Binding-site contacts:
Ligand atom C13 contacts residue GLN244 of chain 1.A at 3.7 Å.
Ligand atom O2 contacts residue ALA135 of chain 1.A at 3.9 Å.
Ligand atom O2 contacts residue HIS173 of chain 1.A at 2.9 Å (h-bond).
Ligand atom C12 contacts residue VAL134 of chain 1.A at 3.7 Å (hydrophobic).
Ligand atom C2 contacts residue SER215 of chain 1.A at 4.1 Å.
Ligand atom O3 contacts residue ILE236 of chain 1.A at 3.8 Å.
Ligand atom C5 contacts residue NAP1 of chain 1.D at 3.5 Å.
Ligand atom O5 contacts residue HIS173 of chain 1.A at 3.6 Å.
Ligand atom C12 contacts residue GLN244 of chain 1.A at 3.5 Å.
Ligand atom C11 contacts residue VAL134 of chain 1.A at 3.7 Å (hydrophobic).
Ligand atom O4 contacts residue NAP1 of chain 1.D at 3.5 Å (h-bond).
Ligand atom C8 contacts residue SER133 of chain 1.A at 2.9 Å.
Ligand atom O2 contacts residue SER133 of chain 1.A at 2.5 Å (h-bond).
Ligand atom C3 contacts residue NAP1 of chain 1.D at 3.6 Å.
Ligand atom C2 contacts residue NAP1 of chain 1.D at 3.4 Å.
Ligand atom O3 contacts residue GLN244 of chain 1.A at 3.0 Å (h-bond).
Ligand atom C2 contacts residue ASP218 of chain 1.A at 3.5 Å.
Ligand atom C13 contacts residue ILE236 of chain 1.A at 4.1 Å (hydrophobic).
Ligand atom O4 contacts residue SER215 of chain 1.A at 2.9 Å.
Ligand atom C7 contacts residue HIS173 of chain 1.A at 3.8 Å.
Ligand atom O2 contacts residue NAP1 of chain 1.D at 3.8 Å.
Ligand atom C7 contacts residue SER133 of chain 1.A at 3.0 Å.
Ligand atom C6 contacts residue NAP1 of chain 1.D at 3.8 Å.
Ligand atom O1 contacts residue ILE202 of chain 1.A at 4.1 Å.
Ligand atom C14 contacts residue VAL134 of chain 1.A at 4.0 Å (hydrophobic).
Ligand atom C11 contacts residue ILE236 of chain 1.A at 3.9 Å (hydrophobic).
Ligand atom C15 contacts residue VAL134 of chain 1.A at 4.0 Å (hydrophobic).
Ligand atom C4 contacts residue NAP1 of chain 1.D at 3.6 Å.
Ligand atom C1 contacts residue NAP1 of chain 1.D at 3.6 Å.
Ligand atom O4 contacts residue SER214 of chain 1.A at 3.5 Å.
Ligand atom C10 contacts residue VAL134 of chain 1.A at 3.9 Å (hydrophobic).
Ligand atom C11 contacts residue ILE202 of chain 1.A at 4.0 Å (hydrophobic).
Ligand atom C7 contacts residue NAP1 of chain 1.D at 3.6 Å.
Ligand atom C1 contacts residue ASP218 of chain 1.A at 3.7 Å.
Ligand atom O4 contacts residue ASP218 of chain 1.A at 2.6 Å (salt-bridge).
Ligand atom O5 contacts residue NAP1 of chain 1.D at 3.0 Å (h-bond).
Ligand atom C14 contacts residue TYR138 of chain 1.A at 3.9 Å (hydrophobic).
Ligand atom C12 contacts residue ILE236 of chain 1.A at 3.9 Å (hydrophobic).
Ligand atom C8 contacts residue ALA135 of chain 1.A at 4.0 Å (hydrophobic).
Ligand atom C13 contacts residue VAL134 of chain 1.A at 3.8 Å (hydrophobic).

This protein binds this small molecule.
Small molecule (SMILES): O=C1C[C@@H](c2ccc(O)cc2)Oc2cc(O)cc(O)c21

Sequence of chain 1.A:
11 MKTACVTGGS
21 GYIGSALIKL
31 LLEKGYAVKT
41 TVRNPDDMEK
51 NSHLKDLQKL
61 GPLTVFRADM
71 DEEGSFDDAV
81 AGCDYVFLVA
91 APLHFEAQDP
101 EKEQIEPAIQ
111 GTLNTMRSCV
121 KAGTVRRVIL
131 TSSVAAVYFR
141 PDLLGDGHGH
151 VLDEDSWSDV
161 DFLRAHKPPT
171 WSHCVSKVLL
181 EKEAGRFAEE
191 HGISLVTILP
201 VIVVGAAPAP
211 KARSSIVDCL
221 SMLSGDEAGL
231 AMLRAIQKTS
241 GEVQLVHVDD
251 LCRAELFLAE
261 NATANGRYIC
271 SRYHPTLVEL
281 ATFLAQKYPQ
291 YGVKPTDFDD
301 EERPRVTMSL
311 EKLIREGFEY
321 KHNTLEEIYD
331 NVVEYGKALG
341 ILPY